A small-molecule ligand and the protein it binds are described below.
Small molecule (SMILES): O=C(CCCCn1ccnc1)N[C@@H](Cc1ccccc1)C(=O)O

Sequence of chain 1.B:
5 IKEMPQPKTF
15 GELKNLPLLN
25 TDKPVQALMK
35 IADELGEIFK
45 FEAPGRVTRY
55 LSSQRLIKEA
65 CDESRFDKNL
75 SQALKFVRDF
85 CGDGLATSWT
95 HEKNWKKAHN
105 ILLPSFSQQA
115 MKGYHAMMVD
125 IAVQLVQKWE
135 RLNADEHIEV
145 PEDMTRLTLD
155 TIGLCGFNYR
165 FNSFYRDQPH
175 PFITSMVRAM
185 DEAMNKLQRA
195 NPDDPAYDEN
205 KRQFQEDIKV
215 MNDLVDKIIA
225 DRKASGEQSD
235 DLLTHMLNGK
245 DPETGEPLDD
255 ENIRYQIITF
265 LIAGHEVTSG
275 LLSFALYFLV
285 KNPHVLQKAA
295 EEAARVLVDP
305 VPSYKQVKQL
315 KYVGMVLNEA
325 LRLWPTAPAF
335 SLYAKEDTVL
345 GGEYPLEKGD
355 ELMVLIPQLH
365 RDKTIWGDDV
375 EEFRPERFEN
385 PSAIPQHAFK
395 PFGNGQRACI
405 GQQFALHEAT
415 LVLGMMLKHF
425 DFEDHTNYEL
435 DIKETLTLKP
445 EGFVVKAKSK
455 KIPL

Binding-site contacts:
Ligand atom O01 contacts residue LEU32 of chain 1.B at 3.5 Å.
Ligand atom C12 contacts residue ARG50 of chain 1.B at 3.4 Å.
Ligand atom O14 contacts residue SER75 of chain 1.B at 3.5 Å.
Ligand atom O01 contacts residue TYR54 of chain 1.B at 2.4 Å (h-bond).
Ligand atom C11 contacts residue LEU23 of chain 1.B at 3.6 Å (hydrophobic).
Ligand atom O14 contacts residue GLN76 of chain 1.B at 3.4 Å (h-bond).
Ligand atom C23 contacts residue ALA331 of chain 1.B at 3.8 Å (hydrophobic).
Ligand atom O13 contacts residue ARG50 of chain 1.B at 2.3 Å (salt-bridge).
Ligand atom C23 contacts residue PRO332 of chain 1.B at 3.6 Å (hydrophobic).
Ligand atom C08 contacts residue ARG50 of chain 1.B at 2.9 Å.
Ligand atom C10 contacts residue ARG50 of chain 1.B at 3.1 Å.
Ligand atom C20 contacts residue LEU440 of chain 1.B at 3.6 Å (hydrophobic).
Ligand atom N19 contacts residue LEU440 of chain 1.B at 3.8 Å.
Ligand atom C17 contacts residue ALA333 of chain 1.B at 3.7 Å (hydrophobic).
Ligand atom C06 contacts residue ARG50 of chain 1.B at 3.2 Å.
Ligand atom N19 contacts residue ALA333 of chain 1.B at 3.9 Å.
Ligand atom C12 contacts residue SER75 of chain 1.B at 3.6 Å.
Ligand atom O14 contacts residue ALA77 of chain 1.B at 2.9 Å (h-bond).
Ligand atom C23 contacts residue ALA333 of chain 1.B at 2.9 Å (hydrophobic).
Ligand atom C12 contacts residue GLN76 of chain 1.B at 3.6 Å.
Ligand atom O13 contacts residue SER75 of chain 1.B at 3.4 Å.
Ligand atom N03 contacts residue TYR54 of chain 1.B at 3.9 Å.
Ligand atom C15 contacts residue ALA333 of chain 1.B at 3.9 Å (hydrophobic).
Ligand atom O13 contacts residue GLN76 of chain 1.B at 2.9 Å (h-bond).
Ligand atom C11 contacts residue TYR54 of chain 1.B at 3.6 Å (hydrophobic).
Ligand atom C05 contacts residue LEU23 of chain 1.B at 3.5 Å (hydrophobic).
Ligand atom C06 contacts residue LEU23 of chain 1.B at 3.4 Å (hydrophobic).
Ligand atom C21 contacts residue ALA331 of chain 1.B at 3.6 Å (hydrophobic).
Ligand atom C10 contacts residue PHE45 of chain 1.B at 3.5 Å (hydrophobic).
Ligand atom C04 contacts residue TYR54 of chain 1.B at 3.5 Å (hydrophobic).
Ligand atom N22 contacts residue ALA331 of chain 1.B at 3.1 Å.
Ligand atom N22 contacts residue ALA333 of chain 1.B at 3.2 Å (h-bond).
Ligand atom C12 contacts residue ALA77 of chain 1.B at 3.9 Å (hydrophobic).
Ligand atom C11 contacts residue ARG50 of chain 1.B at 3.2 Å.
Ligand atom C05 contacts residue TYR54 of chain 1.B at 3.8 Å (hydrophobic).
Ligand atom C07 contacts residue ARG50 of chain 1.B at 3.0 Å.
Ligand atom C09 contacts residue ARG50 of chain 1.B at 2.9 Å.
Ligand atom C09 contacts residue ALA47 of chain 1.B at 3.9 Å (hydrophobic).
Ligand atom N22 contacts residue PRO332 of chain 1.B at 3.4 Å (h-bond).
Ligand atom C02 contacts residue TYR54 of chain 1.B at 3.4 Å (hydrophobic).